Sequence of chain 1.F:
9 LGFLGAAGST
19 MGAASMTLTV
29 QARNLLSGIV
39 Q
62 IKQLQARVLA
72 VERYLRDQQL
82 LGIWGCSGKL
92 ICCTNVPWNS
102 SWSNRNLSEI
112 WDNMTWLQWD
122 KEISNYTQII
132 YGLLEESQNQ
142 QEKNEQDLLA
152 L

Binding-site contacts:
Ligand atom C4 contacts residue ASN107 of chain 1.F at 4.2 Å.
Ligand atom C5 contacts residue ASN107 of chain 1.F at 3.6 Å.
Ligand atom C1 contacts residue ASN107 of chain 1.F at 1.5 Å.
Ligand atom C7 contacts residue ASN107 of chain 1.F at 3.5 Å.
Ligand atom C8 contacts residue ASN107 of chain 1.F at 3.8 Å.
Ligand atom O5 contacts residue ASN107 of chain 1.F at 2.3 Å (h-bond).
Ligand atom O7 contacts residue ASN107 of chain 1.F at 4.4 Å.
Ligand atom N2 contacts residue ASN107 of chain 1.F at 2.9 Å (h-bond).
Ligand atom C2 contacts residue ASN107 of chain 1.F at 2.5 Å.
Ligand atom C3 contacts residue ASN107 of chain 1.F at 3.8 Å.

This small molecule binds to this protein.
Small molecule (SMILES): CC(=O)N[C@@H]1[C@@H](O)[C@H](O)[C@@H](CO)O[C@H]1O